The protein below binds the small molecule below.
Small molecule (SMILES): CCc1sc2ncnc(N[C@H](Cc3ccccc3)C(=O)O)c2c1-c1cccc2[nH]ccc12

Sequence of chain 1.A:
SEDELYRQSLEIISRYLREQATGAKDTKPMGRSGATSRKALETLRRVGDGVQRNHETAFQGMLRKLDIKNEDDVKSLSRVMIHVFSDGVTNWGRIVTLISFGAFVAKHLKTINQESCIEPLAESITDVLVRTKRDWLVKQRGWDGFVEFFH

Binding-site contacts:
Ligand atom O29 contacts residue ARG106 of chain 1.A at 2.9 Å (salt-bridge).
Ligand atom C25 contacts residue HIS67 of chain 1.A at 3.7 Å.
Ligand atom C17 contacts residue ALA70 of chain 1.A at 3.4 Å (hydrophobic).
Ligand atom C25 contacts residue PHE71 of chain 1.A at 3.6 Å (hydrophobic).
Ligand atom O30 contacts residue ARG106 of chain 1.A at 2.8 Å (salt-bridge).
Ligand atom C15 contacts residue MET74 of chain 1.A at 3.9 Å (hydrophobic).
Ligand atom C9 contacts residue VAL96 of chain 1.A at 3.6 Å (hydrophobic).
Ligand atom C24 contacts residue PHE71 of chain 1.A at 4.0 Å (hydrophobic).
Ligand atom C16 contacts residue PHE71 of chain 1.A at 3.9 Å (hydrophobic).
Ligand atom C2 contacts residue THR109 of chain 1.A at 3.7 Å.
Ligand atom N3 contacts residue PHE97 of chain 1.A at 4.0 Å.
Ligand atom C5 contacts residue VAL96 of chain 1.A at 3.7 Å (hydrophobic).
Ligand atom N3 contacts residue LEU110 of chain 1.A at 3.5 Å.
Ligand atom C11 contacts residue MET74 of chain 1.A at 3.8 Å (hydrophobic).
Ligand atom N3 contacts residue ARG106 of chain 1.A at 3.9 Å.
Ligand atom C8 contacts residue VAL96 of chain 1.A at 3.7 Å (hydrophobic).
Ligand atom S7 contacts residue LEU110 of chain 1.A at 4.0 Å.
Ligand atom C20 contacts residue THR109 of chain 1.A at 4.0 Å.
Ligand atom C31 contacts residue PHE113 of chain 1.A at 3.9 Å (hydrophobic).
Ligand atom C5 contacts residue THR109 of chain 1.A at 3.8 Å.
Ligand atom C13 contacts residue VAL96 of chain 1.A at 3.8 Å (hydrophobic).
Ligand atom C6 contacts residue VAL96 of chain 1.A at 3.8 Å (hydrophobic).
Ligand atom N18 contacts residue MET74 of chain 1.A at 3.7 Å.
Ligand atom C2 contacts residue LEU110 of chain 1.A at 3.8 Å (hydrophobic).
Ligand atom N19 contacts residue THR109 of chain 1.A at 3.7 Å.
Ligand atom C2 contacts residue ARG106 of chain 1.A at 3.2 Å.
Ligand atom C4 contacts residue THR109 of chain 1.A at 3.4 Å.
Ligand atom C27 contacts residue THR109 of chain 1.A at 3.7 Å.
Ligand atom C31 contacts residue MET74 of chain 1.A at 4.0 Å (hydrophobic).
Ligand atom N1 contacts residue THR109 of chain 1.A at 3.4 Å.
Ligand atom S7 contacts residue VAL96 of chain 1.A at 4.0 Å.
Ligand atom C17 contacts residue MET74 of chain 1.A at 3.5 Å (hydrophobic).
Ligand atom N18 contacts residue ALA70 of chain 1.A at 3.6 Å.
Ligand atom C28 contacts residue ARG106 of chain 1.A at 3.3 Å.
Ligand atom C26 contacts residue THR109 of chain 1.A at 3.8 Å.
Ligand atom C32 contacts residue VAL92 of chain 1.A at 4.0 Å (hydrophobic).
Ligand atom C17 contacts residue PHE71 of chain 1.A at 3.7 Å (hydrophobic).
Ligand atom N1 contacts residue ARG106 of chain 1.A at 3.9 Å.
Ligand atom C14 contacts residue MET74 of chain 1.A at 3.6 Å (hydrophobic).
Ligand atom C2 contacts residue PHE97 of chain 1.A at 4.0 Å (hydrophobic).